Sequence of chain 1.A:
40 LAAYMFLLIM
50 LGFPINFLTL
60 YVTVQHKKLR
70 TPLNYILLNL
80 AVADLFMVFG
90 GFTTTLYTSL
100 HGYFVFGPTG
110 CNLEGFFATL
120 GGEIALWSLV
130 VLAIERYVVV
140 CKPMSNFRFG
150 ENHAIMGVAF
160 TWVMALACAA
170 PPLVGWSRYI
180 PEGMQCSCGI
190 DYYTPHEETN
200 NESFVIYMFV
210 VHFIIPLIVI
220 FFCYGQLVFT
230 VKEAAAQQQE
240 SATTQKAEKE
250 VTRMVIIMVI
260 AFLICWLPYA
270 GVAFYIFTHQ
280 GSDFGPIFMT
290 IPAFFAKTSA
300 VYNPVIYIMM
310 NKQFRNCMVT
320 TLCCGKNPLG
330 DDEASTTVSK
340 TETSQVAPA

The protein below binds the small molecule below.
Small molecule (SMILES): CC1=C(/C=C/C(C)=C/C=C/C(C)=C/C=O)C(C)(C)CCC1

Binding-site contacts:
Ligand atom C2 contacts residue LEU125 of chain 1.A at 1.9 Å (hydrophobic).
Ligand atom C20 contacts residue ALA117 of chain 1.A at 4.0 Å (hydrophobic).
Ligand atom C17 contacts residue GLY121 of chain 1.A at 3.5 Å.
Ligand atom C4 contacts residue LEU125 of chain 1.A at 3.7 Å (hydrophobic).
Ligand atom C16 contacts residue GLU122 of chain 1.A at 3.6 Å.
Ligand atom C17 contacts residue GLU122 of chain 1.A at 4.2 Å.
Ligand atom C2 contacts residue TRP265 of chain 1.A at 4.2 Å (hydrophobic).
Ligand atom C17 contacts residue TRP265 of chain 1.A at 3.8 Å (hydrophobic).
Ligand atom C15 contacts residue ALA295 of chain 1.A at 2.4 Å (hydrophobic).
Ligand atom C12 contacts residue GLU113 of chain 1.A at 2.6 Å.
Ligand atom C13 contacts residue ALA117 of chain 1.A at 3.8 Å (hydrophobic).
Ligand atom C16 contacts residue GLY121 of chain 1.A at 3.8 Å.
Ligand atom C18 contacts residue MET207 of chain 1.A at 4.0 Å (hydrophobic).
Ligand atom C18 contacts residue PHE208 of chain 1.A at 3.4 Å (hydrophobic).
Ligand atom C6 contacts residue LEU125 of chain 1.A at 2.9 Å (hydrophobic).
Ligand atom C2 contacts residue PHE212 of chain 1.A at 3.8 Å (hydrophobic).
Ligand atom C14 contacts residue LYS296 of chain 1.A at 2.5 Å.
Ligand atom C15 contacts residue LYS296 of chain 1.A at 1.3 Å.
Ligand atom C19 contacts residue ALA117 of chain 1.A at 4.2 Å (hydrophobic).
Ligand atom C11 contacts residue ALA117 of chain 1.A at 4.2 Å (hydrophobic).
Ligand atom C13 contacts residue GLU113 of chain 1.A at 3.3 Å.
Ligand atom C3 contacts residue PHE212 of chain 1.A at 2.8 Å (hydrophobic).
Ligand atom C14 contacts residue ALA117 of chain 1.A at 4.1 Å (hydrophobic).
Ligand atom C9 contacts residue ALA117 of chain 1.A at 4.1 Å (hydrophobic).
Ligand atom C4 contacts residue PHE212 of chain 1.A at 3.6 Å (hydrophobic).
Ligand atom C16 contacts residue LEU125 of chain 1.A at 0.9 Å (hydrophobic).
Ligand atom C13 contacts residue LYS296 of chain 1.A at 3.7 Å.
Ligand atom C17 contacts residue LEU125 of chain 1.A at 2.3 Å (hydrophobic).
Ligand atom C12 contacts residue ALA117 of chain 1.A at 4.0 Å (hydrophobic).
Ligand atom C14 contacts residue GLU113 of chain 1.A at 2.9 Å.
Ligand atom C5 contacts residue LEU125 of chain 1.A at 3.6 Å (hydrophobic).
Ligand atom C7 contacts residue LEU125 of chain 1.A at 3.8 Å (hydrophobic).
Ligand atom C1 contacts residue LEU125 of chain 1.A at 2.0 Å (hydrophobic).
Ligand atom C14 contacts residue ALA295 of chain 1.A at 3.5 Å (hydrophobic).
Ligand atom C10 contacts residue ALA117 of chain 1.A at 4.1 Å (hydrophobic).
Ligand atom C3 contacts residue LEU125 of chain 1.A at 2.8 Å (hydrophobic).
Ligand atom C20 contacts residue ALA295 of chain 1.A at 3.0 Å (hydrophobic).
Ligand atom C13 contacts residue ALA295 of chain 1.A at 3.6 Å (hydrophobic).
Ligand atom C15 contacts residue GLU113 of chain 1.A at 3.5 Å.
Ligand atom C11 contacts residue GLU113 of chain 1.A at 3.5 Å.